Sequence of chain 39.E:
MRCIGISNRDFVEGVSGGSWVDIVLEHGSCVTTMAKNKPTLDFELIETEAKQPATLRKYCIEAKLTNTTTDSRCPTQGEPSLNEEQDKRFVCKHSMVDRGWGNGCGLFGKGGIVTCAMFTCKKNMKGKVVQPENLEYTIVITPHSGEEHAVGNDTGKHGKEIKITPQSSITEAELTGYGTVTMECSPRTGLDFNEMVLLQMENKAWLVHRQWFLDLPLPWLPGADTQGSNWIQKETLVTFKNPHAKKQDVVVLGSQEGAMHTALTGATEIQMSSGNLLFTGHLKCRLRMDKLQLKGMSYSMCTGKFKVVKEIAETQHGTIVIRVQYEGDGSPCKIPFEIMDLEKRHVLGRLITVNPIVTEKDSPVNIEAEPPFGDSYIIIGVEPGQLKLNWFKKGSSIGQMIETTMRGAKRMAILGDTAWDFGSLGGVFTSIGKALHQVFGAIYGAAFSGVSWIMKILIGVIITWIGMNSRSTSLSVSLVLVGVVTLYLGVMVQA

This small molecule binds to this protein.
Small molecule (SMILES): CC(=O)N[C@@H]1[C@@H](O)[C@H](O)[C@@H](CO)O[C@H]1O

Binding-site contacts:
Ligand atom O3 contacts residue ASN67 of chain 39.E at 3.8 Å.
Ligand atom O7 contacts residue MET118 of chain 39.E at 3.5 Å.
Ligand atom O7 contacts residue ARG89 of chain 39.E at 4.2 Å.
Ligand atom N2 contacts residue ASN67 of chain 39.E at 3.3 Å (h-bond).
Ligand atom C7 contacts residue MET118 of chain 39.E at 3.8 Å (hydrophobic).
Ligand atom C7 contacts residue ASN67 of chain 39.E at 3.8 Å.
Ligand atom C1 contacts residue ASN67 of chain 39.E at 1.4 Å.
Ligand atom C8 contacts residue MET118 of chain 39.E at 4.1 Å (hydrophobic).
Ligand atom O5 contacts residue ASN67 of chain 39.E at 2.4 Å (h-bond).
Ligand atom C3 contacts residue ASN67 of chain 39.E at 3.6 Å.
Ligand atom C8 contacts residue PHE90 of chain 39.E at 4.4 Å (hydrophobic).
Ligand atom O7 contacts residue ASN67 of chain 39.E at 4.5 Å.
Ligand atom C2 contacts residue ASN67 of chain 39.E at 2.4 Å.
Ligand atom C8 contacts residue ASN67 of chain 39.E at 3.6 Å.
Ligand atom C4 contacts residue ASN67 of chain 39.E at 4.2 Å.
Ligand atom C5 contacts residue ASN67 of chain 39.E at 3.7 Å.